This protein binds this small molecule.
Small molecule (SMILES): CC(=O)N[C@@H]1[C@@H](O)[C@H](O)[C@@H](CO)O[C@H]1O

Sequence of chain 1.B:
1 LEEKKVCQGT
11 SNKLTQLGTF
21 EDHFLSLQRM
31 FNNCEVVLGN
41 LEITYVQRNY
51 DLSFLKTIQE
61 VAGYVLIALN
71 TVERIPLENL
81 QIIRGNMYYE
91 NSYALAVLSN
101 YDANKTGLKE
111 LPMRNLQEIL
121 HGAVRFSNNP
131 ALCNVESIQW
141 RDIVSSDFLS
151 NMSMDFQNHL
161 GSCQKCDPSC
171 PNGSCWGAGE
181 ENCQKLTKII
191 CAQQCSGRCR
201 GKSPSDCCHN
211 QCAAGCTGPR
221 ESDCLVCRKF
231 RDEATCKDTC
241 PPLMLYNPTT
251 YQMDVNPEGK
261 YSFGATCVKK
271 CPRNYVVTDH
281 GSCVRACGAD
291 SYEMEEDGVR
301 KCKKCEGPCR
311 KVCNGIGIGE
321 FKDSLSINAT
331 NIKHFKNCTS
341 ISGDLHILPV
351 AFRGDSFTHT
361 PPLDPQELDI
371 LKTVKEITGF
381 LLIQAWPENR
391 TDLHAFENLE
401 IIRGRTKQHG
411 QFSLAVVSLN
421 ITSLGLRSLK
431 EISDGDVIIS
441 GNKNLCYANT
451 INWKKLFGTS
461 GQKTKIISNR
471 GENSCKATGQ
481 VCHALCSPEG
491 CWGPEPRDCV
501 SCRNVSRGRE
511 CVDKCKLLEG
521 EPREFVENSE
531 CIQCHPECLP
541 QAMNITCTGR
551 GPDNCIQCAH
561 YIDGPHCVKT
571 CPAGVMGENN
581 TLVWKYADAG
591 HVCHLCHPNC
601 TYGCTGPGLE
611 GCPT

Binding-site contacts:
Ligand atom O5 contacts residue ASN504 of chain 1.B at 2.4 Å (h-bond).
Ligand atom C7 contacts residue ASN504 of chain 1.B at 3.6 Å.
Ligand atom C3 contacts residue ASN504 of chain 1.B at 3.8 Å.
Ligand atom N2 contacts residue ASN504 of chain 1.B at 3.1 Å (h-bond).
Ligand atom N2 contacts residue ARG503 of chain 1.B at 4.4 Å.
Ligand atom C8 contacts residue ARG503 of chain 1.B at 3.4 Å.
Ligand atom C5 contacts residue ASN504 of chain 1.B at 3.4 Å.
Ligand atom C1 contacts residue ASP513 of chain 1.B at 4.2 Å.
Ligand atom C7 contacts residue ARG503 of chain 1.B at 3.5 Å.
Ligand atom O5 contacts residue ASP513 of chain 1.B at 4.2 Å.
Ligand atom C2 contacts residue ASN504 of chain 1.B at 2.8 Å.
Ligand atom O7 contacts residue ARG503 of chain 1.B at 3.3 Å (salt-bridge).
Ligand atom C8 contacts residue ASN504 of chain 1.B at 3.5 Å.
Ligand atom C1 contacts residue ASN504 of chain 1.B at 1.4 Å.
Ligand atom C4 contacts residue ASN504 of chain 1.B at 4.2 Å.
Ligand atom O7 contacts residue ASN504 of chain 1.B at 4.3 Å.